Sequence of chain 2.B:
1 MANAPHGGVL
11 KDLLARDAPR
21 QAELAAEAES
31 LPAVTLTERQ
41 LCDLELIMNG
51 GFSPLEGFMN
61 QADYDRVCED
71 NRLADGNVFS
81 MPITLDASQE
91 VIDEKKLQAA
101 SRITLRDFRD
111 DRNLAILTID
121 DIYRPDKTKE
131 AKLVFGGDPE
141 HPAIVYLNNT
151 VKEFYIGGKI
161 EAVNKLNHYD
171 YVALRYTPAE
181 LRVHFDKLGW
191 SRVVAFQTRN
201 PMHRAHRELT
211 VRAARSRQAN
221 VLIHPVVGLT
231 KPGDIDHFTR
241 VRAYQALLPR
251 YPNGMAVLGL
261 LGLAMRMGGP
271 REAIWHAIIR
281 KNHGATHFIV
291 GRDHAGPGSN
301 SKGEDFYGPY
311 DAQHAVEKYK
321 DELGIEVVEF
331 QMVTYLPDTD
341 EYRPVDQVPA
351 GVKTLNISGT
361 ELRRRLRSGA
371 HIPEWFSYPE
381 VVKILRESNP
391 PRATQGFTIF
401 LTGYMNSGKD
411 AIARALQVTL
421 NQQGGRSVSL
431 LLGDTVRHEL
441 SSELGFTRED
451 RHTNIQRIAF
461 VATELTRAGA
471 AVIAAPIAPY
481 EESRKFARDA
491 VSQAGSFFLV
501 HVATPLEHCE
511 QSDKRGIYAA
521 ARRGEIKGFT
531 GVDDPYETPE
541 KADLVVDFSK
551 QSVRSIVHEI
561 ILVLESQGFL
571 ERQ

A protein and the small-molecule ligand that binds it are described below.
Small molecule (SMILES): Nc1ncnc2c1ncn2[C@@H]1O[C@H](CO[P](=O)(O)OS(=O)(=O)O)[C@@H](OP(=O)(O)O)[C@H]1O

Binding-site contacts:
Ligand atom O2P contacts residue ARG515 of chain 2.B at 2.6 Å (salt-bridge).
Ligand atom C2 contacts residue THR530 of chain 2.B at 3.4 Å.
Ligand atom C2 contacts residue ARG451 of chain 2.B at 3.1 Å.
Ligand atom N6 contacts residue ARG451 of chain 2.B at 3.2 Å (salt-bridge).
Ligand atom C6 contacts residue PHE446 of chain 2.B at 3.5 Å (hydrophobic).
Ligand atom N9 contacts residue PHE446 of chain 2.B at 3.6 Å.
Ligand atom OS1 contacts residue ILE477 of chain 2.B at 3.1 Å (h-bond).
Ligand atom N9 contacts residue PHE529 of chain 2.B at 3.6 Å.
Ligand atom O4' contacts residue PHE446 of chain 2.B at 3.7 Å.
Ligand atom C8 contacts residue PHE446 of chain 2.B at 3.6 Å (hydrophobic).
Ligand atom C4 contacts residue PHE446 of chain 2.B at 3.4 Å (hydrophobic).
Ligand atom O4P contacts residue ILE477 of chain 2.B at 2.6 Å (h-bond).
Ligand atom N1 contacts residue ARG451 of chain 2.B at 2.5 Å (salt-bridge).
Ligand atom N7 contacts residue PHE446 of chain 2.B at 3.7 Å.
Ligand atom OS2 contacts residue ARG451 of chain 2.B at 3.6 Å.
Ligand atom O2' contacts residue PHE529 of chain 2.B at 3.2 Å.
Ligand atom N1 contacts residue PHE446 of chain 2.B at 3.7 Å.
Ligand atom O5P contacts residue ARG437 of chain 2.B at 3.0 Å (salt-bridge).
Ligand atom C6 contacts residue ARG451 of chain 2.B at 3.2 Å.
Ligand atom O3P contacts residue ASP434 of chain 2.B at 3.7 Å.
Ligand atom OS2 contacts residue ARG437 of chain 2.B at 3.7 Å.
Ligand atom N3 contacts residue ILE477 of chain 2.B at 3.5 Å.
Ligand atom OS3 contacts residue PRO479 of chain 2.B at 3.1 Å.
Ligand atom OS1 contacts residue ALA478 of chain 2.B at 2.8 Å (h-bond).
Ligand atom O5P contacts residue ASN454 of chain 2.B at 3.1 Å (h-bond).
Ligand atom C5 contacts residue PHE446 of chain 2.B at 3.5 Å (hydrophobic).
Ligand atom C5' contacts residue ILE477 of chain 2.B at 3.6 Å (hydrophobic).
Ligand atom OS3 contacts residue ARG451 of chain 2.B at 2.9 Å (salt-bridge).
Ligand atom C5 contacts residue PHE529 of chain 2.B at 3.4 Å (hydrophobic).
Ligand atom N6 contacts residue GLY528 of chain 2.B at 3.0 Å (h-bond).
Ligand atom O2' contacts residue MET405 of chain 2.B at 3.2 Å.
Ligand atom C4 contacts residue PHE529 of chain 2.B at 3.4 Å (hydrophobic).
Ligand atom N6 contacts residue PHE446 of chain 2.B at 3.5 Å.
Ligand atom N3 contacts residue PHE529 of chain 2.B at 3.6 Å.
Ligand atom N1 contacts residue THR530 of chain 2.B at 3.5 Å (h-bond).
Ligand atom N6 contacts residue PHE529 of chain 2.B at 3.5 Å.
Ligand atom N6 contacts residue LYS527 of chain 2.B at 3.2 Å (salt-bridge).
Ligand atom O4P contacts residue PRO476 of chain 2.B at 3.6 Å.
Ligand atom C6 contacts residue PHE529 of chain 2.B at 3.6 Å (hydrophobic).
Ligand atom OS2 contacts residue ASN454 of chain 2.B at 3.1 Å (h-bond).